Binding-site contacts:
Ligand atom O1G contacts residue GLY256 of chain 1.A at 3.4 Å (h-bond).
Ligand atom PG contacts residue THR164 of chain 1.A at 3.6 Å.
Ligand atom O1G contacts residue GLY255 of chain 1.A at 3.6 Å.
Ligand atom O3G contacts residue ALA165 of chain 1.A at 3.1 Å (h-bond).
Ligand atom O5' contacts residue GLY255 of chain 1.A at 3.9 Å.
Ligand atom PB contacts residue MG1 of chain 1.D at 4.0 Å.
Ligand atom O2B contacts residue SER49 of chain 1.A at 2.9 Å (h-bond).
Ligand atom O2G contacts residue GLU212 of chain 1.A at 3.4 Å (salt-bridge).
Ligand atom O1A contacts residue MG1 of chain 1.D at 3.7 Å.
Ligand atom PA contacts residue ARG53 of chain 1.A at 4.1 Å.
Ligand atom PA contacts residue GLY256 of chain 1.A at 3.9 Å.
Ligand atom N3B contacts residue MG1 of chain 1.D at 4.0 Å.
Ligand atom N3B contacts residue GLY256 of chain 1.A at 3.5 Å (h-bond).
Ligand atom O2G contacts residue THR164 of chain 1.A at 3.3 Å (h-bond).
Ligand atom PG contacts residue MG1 of chain 1.D at 3.4 Å.
Ligand atom O2B contacts residue SER50 of chain 1.A at 2.7 Å (h-bond).
Ligand atom O2G contacts residue MG1 of chain 1.D at 1.9 Å.
Ligand atom O1B contacts residue ASP46 of chain 1.A at 3.9 Å.
Ligand atom O3G contacts residue SER49 of chain 1.A at 3.8 Å.
Ligand atom O1B contacts residue GLY48 of chain 1.A at 4.0 Å.
Ligand atom O1A contacts residue GLY255 of chain 1.A at 3.5 Å.
Ligand atom O1G contacts residue MG1 of chain 1.D at 4.0 Å.
Ligand atom O2A contacts residue ARG53 of chain 1.A at 3.1 Å (salt-bridge).
Ligand atom O2B contacts residue ARG53 of chain 1.A at 3.1 Å (salt-bridge).
Ligand atom PB contacts residue SER49 of chain 1.A at 3.7 Å.
Ligand atom O1G contacts residue ALA257 of chain 1.A at 3.5 Å (h-bond).
Ligand atom O2A contacts residue ARG84 of chain 1.A at 3.3 Å (salt-bridge).
Ligand atom O3G contacts residue THR164 of chain 1.A at 2.7 Å (h-bond).
Ligand atom O5' contacts residue GLY256 of chain 1.A at 3.7 Å.
Ligand atom O3A contacts residue SER50 of chain 1.A at 3.5 Å (h-bond).
Ligand atom O1B contacts residue ARG53 of chain 1.A at 2.9 Å (salt-bridge).
Ligand atom N3B contacts residue SER49 of chain 1.A at 3.0 Å (h-bond).
Ligand atom O1B contacts residue MG1 of chain 1.D at 2.9 Å.
Ligand atom O1G contacts residue SER258 of chain 1.A at 3.5 Å (h-bond).
Ligand atom PB contacts residue ARG53 of chain 1.A at 3.9 Å.
Ligand atom PB contacts residue SER50 of chain 1.A at 3.8 Å.
Ligand atom O3A contacts residue GLY256 of chain 1.A at 3.4 Å (h-bond).
Ligand atom O2B contacts residue GLY48 of chain 1.A at 3.4 Å.
Ligand atom O1A contacts residue GLY256 of chain 1.A at 4.0 Å.
Ligand atom O2B contacts residue SER51 of chain 1.A at 3.9 Å.

A small-molecule ligand and the protein it binds are described below.
Small molecule (SMILES): Nc1ncnc2c1ncn2[C@@H]1O[C@H](CO[P](=O)(O)O[P](=O)(O)NP(=O)(O)O)[C@@H](O)[C@H]1O

Sequence of chain 1.A:
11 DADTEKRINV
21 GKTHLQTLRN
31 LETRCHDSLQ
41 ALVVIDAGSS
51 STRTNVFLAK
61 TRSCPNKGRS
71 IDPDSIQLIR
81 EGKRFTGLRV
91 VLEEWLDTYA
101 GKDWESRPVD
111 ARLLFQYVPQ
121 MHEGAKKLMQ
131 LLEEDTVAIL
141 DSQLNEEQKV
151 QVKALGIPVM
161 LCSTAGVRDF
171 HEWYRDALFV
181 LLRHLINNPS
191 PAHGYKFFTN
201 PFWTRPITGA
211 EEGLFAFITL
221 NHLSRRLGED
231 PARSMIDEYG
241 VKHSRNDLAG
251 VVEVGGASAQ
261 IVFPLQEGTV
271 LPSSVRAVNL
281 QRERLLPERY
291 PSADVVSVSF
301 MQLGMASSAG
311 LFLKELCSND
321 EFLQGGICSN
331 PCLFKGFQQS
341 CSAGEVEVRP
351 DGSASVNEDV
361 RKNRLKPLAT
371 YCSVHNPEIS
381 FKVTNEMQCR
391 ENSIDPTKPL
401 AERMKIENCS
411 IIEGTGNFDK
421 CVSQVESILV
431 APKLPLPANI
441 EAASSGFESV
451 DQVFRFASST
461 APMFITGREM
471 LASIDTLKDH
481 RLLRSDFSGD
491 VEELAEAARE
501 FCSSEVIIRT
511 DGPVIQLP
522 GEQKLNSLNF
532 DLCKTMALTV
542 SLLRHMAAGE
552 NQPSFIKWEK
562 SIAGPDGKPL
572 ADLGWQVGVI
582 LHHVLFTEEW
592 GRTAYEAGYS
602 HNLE